This small molecule binds to this protein.
Small molecule (SMILES): CO[C@@H](C(=O)N1Cc2[nH]nc(NC(=O)c3ccc(N4CCN(C)CC4)cc3)c2C1)c1ccccc1

Binding-site contacts:
Ligand atom C22 contacts residue PRO95 of chain 1.A at 3.5 Å (hydrophobic).
Ligand atom C14 contacts residue LEU144 of chain 1.A at 3.7 Å (hydrophobic).
Ligand atom C36 contacts residue LYS22 of chain 1.A at 3.8 Å.
Ligand atom O26 contacts residue LEU91 of chain 1.A at 3.9 Å.
Ligand atom C13 contacts residue ALA41 of chain 1.A at 3.8 Å (hydrophobic).
Ligand atom C35 contacts residue GLU141 of chain 1.A at 3.1 Å.
Ligand atom C10 contacts residue GLY97 of chain 1.A at 3.6 Å.
Ligand atom C19 contacts residue SO41 of chain 1.D at 3.3 Å.
Ligand atom C33 contacts residue ALA154 of chain 1.A at 3.7 Å (hydrophobic).
Ligand atom C13 contacts residue LEU144 of chain 1.A at 3.8 Å (hydrophobic).
Ligand atom C12 contacts residue LEU20 of chain 1.A at 3.7 Å (hydrophobic).
Ligand atom C36 contacts residue MES1 of chain 1.E at 3.4 Å.
Ligand atom N2 contacts residue GLU92 of chain 1.A at 2.7 Å (salt-bridge).
Ligand atom C36 contacts residue LYS43 of chain 1.A at 3.8 Å.
Ligand atom N4 contacts residue GLU92 of chain 1.A at 3.5 Å (salt-bridge).
Ligand atom C18 contacts residue SO41 of chain 1.D at 3.8 Å.
Ligand atom N20 contacts residue SO41 of chain 1.D at 3.0 Å (h-bond).
Ligand atom C3 contacts residue ALA94 of chain 1.A at 3.9 Å (hydrophobic).
Ligand atom C9 contacts residue GLY97 of chain 1.A at 3.9 Å.
Ligand atom N2 contacts residue TYR93 of chain 1.A at 4.0 Å.
Ligand atom N2 contacts residue ALA41 of chain 1.A at 3.3 Å.
Ligand atom N4 contacts residue ALA94 of chain 1.A at 2.9 Å (h-bond).
Ligand atom C15 contacts residue LEU144 of chain 1.A at 4.0 Å (hydrophobic).
Ligand atom N4 contacts residue TYR93 of chain 1.A at 3.8 Å.
Ligand atom C16 contacts residue LEU91 of chain 1.A at 3.8 Å (hydrophobic).
Ligand atom C10 contacts residue PRO95 of chain 1.A at 3.2 Å (hydrophobic).
Ligand atom O34 contacts residue LYS43 of chain 1.A at 3.0 Å (salt-bridge).
Ligand atom C9 contacts residue PRO95 of chain 1.A at 4.0 Å (hydrophobic).
Ligand atom O8 contacts residue LEU20 of chain 1.A at 3.7 Å.
Ligand atom C10 contacts residue ALA94 of chain 1.A at 3.9 Å (hydrophobic).
Ligand atom N4 contacts residue ALA41 of chain 1.A at 3.9 Å.
Ligand atom C16 contacts residue LEU75 of chain 1.A at 3.8 Å (hydrophobic).
Ligand atom N2 contacts residue ALA94 of chain 1.A at 3.7 Å.
Ligand atom C23 contacts residue SO41 of chain 1.D at 3.4 Å.
Ligand atom N5 contacts residue ALA94 of chain 1.A at 3.2 Å (h-bond).
Ligand atom O26 contacts residue LYS43 of chain 1.A at 3.2 Å (salt-bridge).
Ligand atom C31 contacts residue GLU141 of chain 1.A at 3.7 Å.
Ligand atom C9 contacts residue ALA94 of chain 1.A at 3.1 Å (hydrophobic).
Ligand atom C13 contacts residue GLU92 of chain 1.A at 3.8 Å.
Ligand atom C31 contacts residue THR98 of chain 1.A at 3.6 Å.

Sequence of chain 1.A:
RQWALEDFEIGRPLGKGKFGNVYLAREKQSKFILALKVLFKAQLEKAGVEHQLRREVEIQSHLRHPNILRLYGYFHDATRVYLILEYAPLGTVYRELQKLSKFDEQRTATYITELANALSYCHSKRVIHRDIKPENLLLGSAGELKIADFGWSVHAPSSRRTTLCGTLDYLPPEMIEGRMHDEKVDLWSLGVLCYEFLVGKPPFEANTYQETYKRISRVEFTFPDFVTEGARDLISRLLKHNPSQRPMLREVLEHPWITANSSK